Binding-site contacts:
Ligand atom C5 contacts residue ASN324 of chain 1.I at 3.7 Å.
Ligand atom C7 contacts residue GLY323 of chain 1.I at 3.7 Å.
Ligand atom O7 contacts residue GLY323 of chain 1.I at 3.6 Å.
Ligand atom C8 contacts residue ASN324 of chain 1.I at 3.9 Å.
Ligand atom C4 contacts residue ASN324 of chain 1.I at 4.2 Å.
Ligand atom C1 contacts residue ASN324 of chain 1.I at 1.5 Å.
Ligand atom N2 contacts residue ASN324 of chain 1.I at 2.9 Å (h-bond).
Ligand atom C8 contacts residue GLY323 of chain 1.I at 3.5 Å.
Ligand atom C7 contacts residue ASN324 of chain 1.I at 3.5 Å.
Ligand atom C3 contacts residue ASN324 of chain 1.I at 3.8 Å.
Ligand atom O7 contacts residue ASN324 of chain 1.I at 4.0 Å.
Ligand atom C2 contacts residue ASN324 of chain 1.I at 2.5 Å.
Ligand atom O5 contacts residue ASN324 of chain 1.I at 2.4 Å (h-bond).

Sequence of chain 1.I:
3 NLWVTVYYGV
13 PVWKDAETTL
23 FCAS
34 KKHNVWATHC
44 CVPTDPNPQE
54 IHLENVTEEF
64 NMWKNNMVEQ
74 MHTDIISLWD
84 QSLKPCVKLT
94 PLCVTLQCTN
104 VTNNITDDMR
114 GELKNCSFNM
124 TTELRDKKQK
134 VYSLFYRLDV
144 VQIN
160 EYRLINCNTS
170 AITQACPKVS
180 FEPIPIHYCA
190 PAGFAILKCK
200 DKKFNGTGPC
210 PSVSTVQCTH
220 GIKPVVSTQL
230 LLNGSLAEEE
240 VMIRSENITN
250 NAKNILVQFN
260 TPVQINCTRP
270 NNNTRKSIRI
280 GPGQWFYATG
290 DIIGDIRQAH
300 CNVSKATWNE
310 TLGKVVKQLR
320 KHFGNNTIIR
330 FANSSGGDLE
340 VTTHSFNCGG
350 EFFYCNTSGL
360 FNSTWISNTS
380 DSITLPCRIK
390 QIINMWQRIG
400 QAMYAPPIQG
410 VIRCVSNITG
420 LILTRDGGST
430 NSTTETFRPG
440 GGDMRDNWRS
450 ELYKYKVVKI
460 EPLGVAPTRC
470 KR

The small molecule below binds the protein below.
Small molecule (SMILES): CC(=O)N[C@@H]1[C@@H](O)[C@H](O)[C@@H](CO)O[C@H]1O